Binding-site contacts:
Ligand atom C29 contacts residue ASN141 of chain 1.B at 3.4 Å.
Ligand atom O33 contacts residue SER143 of chain 1.B at 3.6 Å (h-bond).
Ligand atom O33 contacts residue HIS162 of chain 1.B at 2.7 Å (h-bond).
Ligand atom O37 contacts residue CYS144 of chain 1.B at 3.2 Å.
Ligand atom C24 contacts residue CYS144 of chain 1.B at 2.9 Å (hydrophobic).
Ligand atom O37 contacts residue HIS40 of chain 1.B at 2.9 Å (h-bond).
Ligand atom N31 contacts residue PHE139 of chain 1.B at 3.4 Å (h-bond).
Ligand atom C21 contacts residue HIS163 of chain 1.B at 3.5 Å.
Ligand atom O33 contacts residue HIS171 of chain 1.B at 3.7 Å.
Ligand atom C5 contacts residue ALA190 of chain 1.B at 3.6 Å (hydrophobic).
Ligand atom C32 contacts residue GLU165 of chain 1.B at 3.5 Å.
Ligand atom C20 contacts residue HIS163 of chain 1.B at 3.5 Å.
Ligand atom N31 contacts residue GLU165 of chain 1.B at 3.2 Å (salt-bridge).
Ligand atom C15 contacts residue GLN188 of chain 1.B at 3.7 Å.
Ligand atom O33 contacts residue GLU165 of chain 1.B at 3.6 Å.
Ligand atom C18 contacts residue GLN188 of chain 1.B at 3.6 Å.
Ligand atom O35 contacts residue CYS144 of chain 1.B at 2.5 Å (h-bond).
Ligand atom C15 contacts residue HIS163 of chain 1.B at 3.3 Å.
Ligand atom C17 contacts residue GLN188 of chain 1.B at 3.2 Å.
Ligand atom C1 contacts residue GLN188 of chain 1.B at 3.3 Å.
Ligand atom C34 contacts residue CYS144 of chain 1.B at 1.9 Å (hydrophobic).
Ligand atom C4 contacts residue ALA190 of chain 1.B at 3.6 Å (hydrophobic).
Ligand atom N23 contacts residue CYS144 of chain 1.B at 3.0 Å (h-bond).
Ligand atom O13 contacts residue MET164 of chain 1.B at 3.4 Å.
Ligand atom C3 contacts residue THR189 of chain 1.B at 3.7 Å.
Ligand atom N14 contacts residue GLN188 of chain 1.B at 3.1 Å (h-bond).
Ligand atom N8 contacts residue GLU165 of chain 1.B at 2.8 Å (salt-bridge).
Ligand atom C30 contacts residue ASN141 of chain 1.B at 3.5 Å.
Ligand atom C10 contacts residue GLN188 of chain 1.B at 3.1 Å.
Ligand atom O33 contacts residue PHE139 of chain 1.B at 3.3 Å.
Ligand atom C36 contacts residue HIS40 of chain 1.B at 3.1 Å.
Ligand atom C12 contacts residue MET164 of chain 1.B at 3.7 Å (hydrophobic).
Ligand atom O35 contacts residue SER143 of chain 1.B at 3.6 Å.
Ligand atom C26 contacts residue CYS144 of chain 1.B at 3.3 Å (hydrophobic).
Ligand atom O2 contacts residue GLN188 of chain 1.B at 3.3 Å (h-bond).
Ligand atom N23 contacts residue HIS163 of chain 1.B at 2.8 Å (h-bond).
Ligand atom C7 contacts residue GLU165 of chain 1.B at 3.6 Å.
Ligand atom O13 contacts residue GLU165 of chain 1.B at 2.9 Å (salt-bridge).
Ligand atom O2 contacts residue THR189 of chain 1.B at 3.5 Å (h-bond).
Ligand atom C36 contacts residue CYS144 of chain 1.B at 2.6 Å (hydrophobic).

Sequence of chain 1.B:
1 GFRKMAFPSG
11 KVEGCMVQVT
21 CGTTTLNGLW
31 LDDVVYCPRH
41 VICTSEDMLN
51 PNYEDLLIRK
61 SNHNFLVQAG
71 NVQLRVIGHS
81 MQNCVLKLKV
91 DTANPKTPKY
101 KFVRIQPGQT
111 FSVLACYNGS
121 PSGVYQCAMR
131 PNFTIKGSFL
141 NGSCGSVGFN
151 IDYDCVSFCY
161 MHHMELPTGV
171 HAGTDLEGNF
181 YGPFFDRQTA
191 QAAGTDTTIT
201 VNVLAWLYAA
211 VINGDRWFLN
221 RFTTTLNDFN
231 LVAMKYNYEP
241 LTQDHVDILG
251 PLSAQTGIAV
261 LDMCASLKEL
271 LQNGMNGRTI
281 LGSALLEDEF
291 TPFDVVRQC

The protein below binds the small molecule below.
Small molecule (SMILES): COc1cccc2[nH]c(C(=O)N[C@@H](CC(C)C)C(=O)N[C@@H](C[C@@H]3CCNC3=O)[C@H](O)CO)cc12